Binding-site contacts:
Ligand atom C1 contacts residue ASN239 of chain 1.C at 1.5 Å.
Ligand atom N2 contacts residue ASN239 of chain 1.C at 3.1 Å (h-bond).
Ligand atom C7 contacts residue MET237 of chain 1.C at 4.1 Å (hydrophobic).
Ligand atom C7 contacts residue ASN239 of chain 1.C at 3.2 Å.
Ligand atom C4 contacts residue ASN239 of chain 1.C at 4.3 Å.
Ligand atom O5 contacts residue ASN239 of chain 1.C at 2.4 Å (h-bond).
Ligand atom C2 contacts residue ASN239 of chain 1.C at 2.6 Å.
Ligand atom C8 contacts residue ASN239 of chain 1.C at 4.3 Å.
Ligand atom O7 contacts residue LEU238 of chain 1.C at 3.5 Å.
Ligand atom O7 contacts residue ASN239 of chain 1.C at 3.0 Å (h-bond).
Ligand atom C3 contacts residue ASN239 of chain 1.C at 3.9 Å.
Ligand atom O7 contacts residue MET237 of chain 1.C at 3.2 Å (h-bond).
Ligand atom C5 contacts residue ASN239 of chain 1.C at 3.6 Å.
Ligand atom C7 contacts residue LEU238 of chain 1.C at 4.4 Å (hydrophobic).

A protein and the small-molecule ligand that binds it are described below.
Small molecule (SMILES): CC(=O)N[C@@H]1[C@@H](O)[C@H](O)[C@@H](CO)O[C@H]1O

Sequence of chain 1.C:
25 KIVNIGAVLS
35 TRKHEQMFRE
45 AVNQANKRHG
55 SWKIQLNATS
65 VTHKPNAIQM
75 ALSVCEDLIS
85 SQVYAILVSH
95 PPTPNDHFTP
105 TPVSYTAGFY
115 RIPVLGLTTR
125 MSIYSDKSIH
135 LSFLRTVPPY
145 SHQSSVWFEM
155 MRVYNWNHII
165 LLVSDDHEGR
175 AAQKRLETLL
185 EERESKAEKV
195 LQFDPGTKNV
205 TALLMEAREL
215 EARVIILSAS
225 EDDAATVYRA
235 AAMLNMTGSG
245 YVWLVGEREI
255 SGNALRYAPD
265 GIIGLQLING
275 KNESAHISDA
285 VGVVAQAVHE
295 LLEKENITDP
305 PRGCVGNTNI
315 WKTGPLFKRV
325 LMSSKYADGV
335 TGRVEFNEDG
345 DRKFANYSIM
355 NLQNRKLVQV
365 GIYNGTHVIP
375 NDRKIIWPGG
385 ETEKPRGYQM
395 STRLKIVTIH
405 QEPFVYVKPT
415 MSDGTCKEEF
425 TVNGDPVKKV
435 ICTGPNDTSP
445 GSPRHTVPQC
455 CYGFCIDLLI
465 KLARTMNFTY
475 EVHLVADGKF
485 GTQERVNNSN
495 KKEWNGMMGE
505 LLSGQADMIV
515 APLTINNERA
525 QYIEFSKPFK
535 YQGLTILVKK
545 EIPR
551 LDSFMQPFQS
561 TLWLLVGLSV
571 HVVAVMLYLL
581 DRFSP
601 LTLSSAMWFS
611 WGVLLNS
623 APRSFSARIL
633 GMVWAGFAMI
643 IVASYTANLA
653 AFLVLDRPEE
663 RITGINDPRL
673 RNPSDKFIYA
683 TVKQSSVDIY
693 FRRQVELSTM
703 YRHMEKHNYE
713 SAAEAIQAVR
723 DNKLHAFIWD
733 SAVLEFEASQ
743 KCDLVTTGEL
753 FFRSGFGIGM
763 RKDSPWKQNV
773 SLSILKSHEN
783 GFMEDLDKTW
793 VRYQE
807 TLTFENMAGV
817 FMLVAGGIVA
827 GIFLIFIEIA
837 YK